Binding-site contacts:
Ligand atom C04 contacts residue HEM1 of chain 1.I at 3.8 Å.
Ligand atom C02 contacts residue PRO297 of chain 1.B at 3.9 Å (hydrophobic).
Ligand atom C13 contacts residue VAL299 of chain 1.B at 3.9 Å (hydrophobic).
Ligand atom C08 contacts residue HEM1 of chain 1.I at 3.8 Å.
Ligand atom C26 contacts residue LEU68 of chain 1.B at 3.6 Å (hydrophobic).
Ligand atom C14 contacts residue HEM1 of chain 1.I at 3.1 Å.
Ligand atom C02 contacts residue GLU324 of chain 1.B at 3.5 Å.
Ligand atom C19 contacts residue HEM1 of chain 1.I at 3.5 Å.
Ligand atom C02 contacts residue HEM1 of chain 1.I at 3.8 Å.
Ligand atom C23 contacts residue TRP37 of chain 1.A at 4.0 Å (hydrophobic).
Ligand atom N11 contacts residue HEM1 of chain 1.I at 3.8 Å.
Ligand atom C03 contacts residue HEM1 of chain 1.I at 3.4 Å.
Ligand atom C20 contacts residue TYR438 of chain 1.B at 3.8 Å (hydrophobic).
Ligand atom O09 contacts residue VAL299 of chain 1.B at 3.6 Å.
Ligand atom C25 contacts residue LEU68 of chain 1.B at 3.2 Å (hydrophobic).
Ligand atom C08 contacts residue GLU324 of chain 1.B at 3.4 Å.
Ligand atom C15 contacts residue HEM1 of chain 1.I at 3.5 Å.
Ligand atom N02 contacts residue TYR320 of chain 1.B at 3.7 Å.
Ligand atom C17 contacts residue HEM1 of chain 1.I at 3.1 Å.
Ligand atom C06 contacts residue GLU324 of chain 1.B at 3.5 Å.
Ligand atom C24 contacts residue LEU68 of chain 1.B at 4.0 Å (hydrophobic).
Ligand atom C07 contacts residue HEM1 of chain 1.I at 3.4 Å.
Ligand atom C02 contacts residue TRP319 of chain 1.B at 3.8 Å (hydrophobic).
Ligand atom N01 contacts residue PRO297 of chain 1.B at 4.0 Å.
Ligand atom N18 contacts residue HEM1 of chain 1.I at 3.3 Å (h-bond).
Ligand atom N02 contacts residue TRP319 of chain 1.B at 2.8 Å (h-bond).
Ligand atom C19 contacts residue TYR438 of chain 1.B at 3.5 Å (hydrophobic).
Ligand atom C12 contacts residue GLN210 of chain 1.B at 3.4 Å.
Ligand atom N02 contacts residue GLU324 of chain 1.B at 2.6 Å (salt-bridge).
Ligand atom F23 contacts residue TRP37 of chain 1.A at 3.9 Å.
Ligand atom O09 contacts residue HEM1 of chain 1.I at 3.5 Å (h-bond).
Ligand atom C14 contacts residue VAL299 of chain 1.B at 3.9 Å (hydrophobic).
Ligand atom C13 contacts residue HEM1 of chain 1.I at 3.2 Å.
Ligand atom C07 contacts residue PHE316 of chain 1.B at 3.7 Å (hydrophobic).
Ligand atom C20 contacts residue VAL67 of chain 1.B at 3.8 Å (hydrophobic).
Ligand atom N01 contacts residue GLU324 of chain 1.B at 2.6 Å (salt-bridge).
Ligand atom N11 contacts residue GLN210 of chain 1.B at 3.3 Å (h-bond).
Ligand atom N02 contacts residue HEM1 of chain 1.I at 3.5 Å.
Ligand atom C12 contacts residue HEM1 of chain 1.I at 3.3 Å.
Ligand atom C05 contacts residue VAL299 of chain 1.B at 3.9 Å (hydrophobic).

Sequence of chain 1.A:
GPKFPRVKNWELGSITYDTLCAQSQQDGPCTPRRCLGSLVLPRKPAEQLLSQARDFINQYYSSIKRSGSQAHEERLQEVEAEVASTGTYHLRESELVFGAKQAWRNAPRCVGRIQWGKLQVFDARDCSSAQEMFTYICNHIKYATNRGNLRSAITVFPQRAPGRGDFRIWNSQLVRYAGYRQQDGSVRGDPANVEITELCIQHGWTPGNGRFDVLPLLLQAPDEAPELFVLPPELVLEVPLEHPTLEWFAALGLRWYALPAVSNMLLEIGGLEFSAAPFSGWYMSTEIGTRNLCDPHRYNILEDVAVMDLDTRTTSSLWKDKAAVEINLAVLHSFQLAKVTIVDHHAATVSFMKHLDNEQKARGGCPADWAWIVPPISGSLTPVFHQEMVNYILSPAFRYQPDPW

The protein below binds the small molecule below.
Small molecule (SMILES): Cc1cc(N)nc(COc2cncc(CNCCc3cccc(F)c3)c2)c1

Sequence of chain 1.B:
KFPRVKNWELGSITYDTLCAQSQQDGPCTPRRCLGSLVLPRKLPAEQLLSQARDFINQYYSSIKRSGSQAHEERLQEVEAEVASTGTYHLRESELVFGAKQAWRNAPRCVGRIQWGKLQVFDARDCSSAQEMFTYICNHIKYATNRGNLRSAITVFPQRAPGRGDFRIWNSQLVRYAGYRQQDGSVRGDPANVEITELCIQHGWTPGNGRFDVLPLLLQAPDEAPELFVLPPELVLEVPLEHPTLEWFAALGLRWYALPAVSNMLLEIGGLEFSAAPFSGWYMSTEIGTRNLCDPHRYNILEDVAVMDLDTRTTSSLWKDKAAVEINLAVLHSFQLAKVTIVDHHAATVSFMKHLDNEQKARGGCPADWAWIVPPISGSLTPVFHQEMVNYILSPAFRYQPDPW